A protein and the small-molecule ligand that binds it are described below.
Small molecule (SMILES): CC(=O)N[C@H]1[C@H](O[C@H]2[C@H](O)[C@@H](NC(C)=O)CO[C@@H]2CO)O[C@H](CO)[C@@H](O[C@@H]2O[C@H](CO[C@H]3O[C@H](CO)[C@@H](O)[C@H](O)[C@@H]3O)[C@@H](O)[C@H](O[C@H]3O[C@H](CO)[C@@H](O)[C@H](O)[C@@H]3O)[C@@H]2O)[C@@H]1O

Sequence of chain 1.A:
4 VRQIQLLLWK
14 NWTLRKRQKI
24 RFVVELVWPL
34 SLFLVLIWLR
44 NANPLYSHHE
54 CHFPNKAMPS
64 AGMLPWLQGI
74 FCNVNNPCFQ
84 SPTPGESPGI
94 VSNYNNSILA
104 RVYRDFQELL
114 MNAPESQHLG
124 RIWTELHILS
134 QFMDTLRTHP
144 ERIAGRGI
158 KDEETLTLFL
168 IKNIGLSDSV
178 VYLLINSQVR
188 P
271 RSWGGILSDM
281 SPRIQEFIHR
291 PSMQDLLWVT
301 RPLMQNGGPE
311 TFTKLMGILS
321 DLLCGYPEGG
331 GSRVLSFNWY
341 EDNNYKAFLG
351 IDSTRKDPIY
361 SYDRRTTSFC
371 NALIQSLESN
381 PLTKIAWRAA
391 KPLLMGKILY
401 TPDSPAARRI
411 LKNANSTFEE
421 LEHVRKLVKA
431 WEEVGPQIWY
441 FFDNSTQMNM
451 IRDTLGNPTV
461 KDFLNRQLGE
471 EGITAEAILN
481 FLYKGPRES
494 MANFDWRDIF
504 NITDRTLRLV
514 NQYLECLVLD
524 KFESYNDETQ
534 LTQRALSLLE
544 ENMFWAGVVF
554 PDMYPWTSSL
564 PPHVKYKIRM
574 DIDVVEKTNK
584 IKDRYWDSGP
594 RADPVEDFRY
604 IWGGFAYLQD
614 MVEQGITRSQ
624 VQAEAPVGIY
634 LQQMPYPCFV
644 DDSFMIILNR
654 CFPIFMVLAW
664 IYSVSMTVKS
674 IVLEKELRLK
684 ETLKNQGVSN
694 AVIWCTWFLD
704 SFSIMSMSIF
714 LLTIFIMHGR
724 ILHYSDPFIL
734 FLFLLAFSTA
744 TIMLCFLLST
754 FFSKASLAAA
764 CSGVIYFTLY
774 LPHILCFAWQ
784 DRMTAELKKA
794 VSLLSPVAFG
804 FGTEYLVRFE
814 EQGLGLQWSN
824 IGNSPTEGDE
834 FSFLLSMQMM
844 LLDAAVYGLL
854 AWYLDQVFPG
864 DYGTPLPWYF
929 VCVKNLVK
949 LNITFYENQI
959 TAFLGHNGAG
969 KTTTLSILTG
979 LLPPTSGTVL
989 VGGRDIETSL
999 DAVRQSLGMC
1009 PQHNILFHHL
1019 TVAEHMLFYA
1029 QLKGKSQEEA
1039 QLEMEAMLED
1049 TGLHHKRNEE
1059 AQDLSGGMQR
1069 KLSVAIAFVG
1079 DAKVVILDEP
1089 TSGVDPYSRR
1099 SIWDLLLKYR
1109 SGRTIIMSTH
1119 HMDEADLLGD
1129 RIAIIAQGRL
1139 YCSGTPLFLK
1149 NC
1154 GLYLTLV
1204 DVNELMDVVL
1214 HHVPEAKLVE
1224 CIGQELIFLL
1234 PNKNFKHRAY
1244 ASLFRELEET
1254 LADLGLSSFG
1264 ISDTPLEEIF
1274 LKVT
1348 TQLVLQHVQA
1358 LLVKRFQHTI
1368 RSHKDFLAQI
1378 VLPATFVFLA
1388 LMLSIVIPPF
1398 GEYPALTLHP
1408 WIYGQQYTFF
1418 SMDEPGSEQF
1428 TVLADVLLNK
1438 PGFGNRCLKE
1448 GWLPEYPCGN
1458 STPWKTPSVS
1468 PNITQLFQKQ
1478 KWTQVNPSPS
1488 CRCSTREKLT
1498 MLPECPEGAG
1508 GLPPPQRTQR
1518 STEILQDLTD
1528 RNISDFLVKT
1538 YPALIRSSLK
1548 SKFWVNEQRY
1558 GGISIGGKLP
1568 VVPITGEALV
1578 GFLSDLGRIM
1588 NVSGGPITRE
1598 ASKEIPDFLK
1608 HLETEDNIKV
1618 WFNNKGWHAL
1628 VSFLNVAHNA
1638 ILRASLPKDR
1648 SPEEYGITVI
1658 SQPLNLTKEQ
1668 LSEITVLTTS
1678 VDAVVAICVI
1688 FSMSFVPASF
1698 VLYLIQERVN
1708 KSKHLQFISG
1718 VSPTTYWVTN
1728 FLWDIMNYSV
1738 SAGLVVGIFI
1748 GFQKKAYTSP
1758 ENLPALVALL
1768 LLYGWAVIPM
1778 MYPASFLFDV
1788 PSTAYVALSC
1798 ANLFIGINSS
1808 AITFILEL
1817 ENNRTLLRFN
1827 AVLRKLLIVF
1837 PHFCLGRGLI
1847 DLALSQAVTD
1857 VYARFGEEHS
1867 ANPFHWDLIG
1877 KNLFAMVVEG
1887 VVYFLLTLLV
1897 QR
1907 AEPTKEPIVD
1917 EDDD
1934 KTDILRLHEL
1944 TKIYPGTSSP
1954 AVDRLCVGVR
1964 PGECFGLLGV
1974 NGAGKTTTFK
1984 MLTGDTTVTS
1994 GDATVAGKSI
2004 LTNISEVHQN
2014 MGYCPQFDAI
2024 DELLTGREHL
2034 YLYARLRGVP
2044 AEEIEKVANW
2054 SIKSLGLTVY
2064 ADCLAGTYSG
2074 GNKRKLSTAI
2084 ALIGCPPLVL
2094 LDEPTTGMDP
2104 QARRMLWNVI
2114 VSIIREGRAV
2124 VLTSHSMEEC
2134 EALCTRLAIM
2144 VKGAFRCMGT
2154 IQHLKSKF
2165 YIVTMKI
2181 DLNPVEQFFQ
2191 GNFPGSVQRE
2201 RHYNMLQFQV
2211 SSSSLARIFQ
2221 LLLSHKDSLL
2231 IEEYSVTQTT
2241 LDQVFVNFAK

Binding-site contacts:
Ligand atom O5 contacts residue ASN1529 of chain 1.A at 2.4 Å (h-bond).
Ligand atom C2 contacts residue PRO85 of chain 1.A at 3.9 Å (hydrophobic).
Ligand atom O6 contacts residue PRO85 of chain 1.A at 3.6 Å.
Ligand atom N2 contacts residue VAL1482 of chain 1.A at 3.8 Å.
Ligand atom C3 contacts residue ASN1529 of chain 1.A at 3.8 Å.
Ligand atom C6 contacts residue SER84 of chain 1.A at 3.2 Å.
Ligand atom C8 contacts residue PRO85 of chain 1.A at 3.7 Å (hydrophobic).
Ligand atom O6 contacts residue SER84 of chain 1.A at 4.2 Å.
Ligand atom C5 contacts residue ASP1532 of chain 1.A at 4.4 Å.
Ligand atom C8 contacts residue PRO91 of chain 1.A at 3.9 Å (hydrophobic).
Ligand atom N2 contacts residue GLN1481 of chain 1.A at 4.4 Å.
Ligand atom C8 contacts residue SER90 of chain 1.A at 4.4 Å.
Ligand atom O7 contacts residue GLN1481 of chain 1.A at 3.2 Å (h-bond).
Ligand atom C7 contacts residue ASN1529 of chain 1.A at 3.9 Å.
Ligand atom C5 contacts residue SER84 of chain 1.A at 3.4 Å.
Ligand atom C4 contacts residue ASN1529 of chain 1.A at 4.2 Å.
Ligand atom C4 contacts residue PRO85 of chain 1.A at 4.2 Å (hydrophobic).
Ligand atom O5 contacts residue PRO85 of chain 1.A at 4.0 Å.
Ligand atom C6 contacts residue ASN1483 of chain 1.A at 4.3 Å.
Ligand atom C6 contacts residue PRO85 of chain 1.A at 4.5 Å (hydrophobic).
Ligand atom O5 contacts residue PRO1484 of chain 1.A at 3.8 Å.
Ligand atom C1 contacts residue ASP1532 of chain 1.A at 3.9 Å.
Ligand atom C7 contacts residue GLN1481 of chain 1.A at 4.1 Å.
Ligand atom C5 contacts residue PRO85 of chain 1.A at 4.1 Å (hydrophobic).
Ligand atom O7 contacts residue ASN1529 of chain 1.A at 4.4 Å.
Ligand atom C1 contacts residue PRO85 of chain 1.A at 4.0 Å (hydrophobic).
Ligand atom O7 contacts residue ASN1483 of chain 1.A at 4.4 Å.
Ligand atom C3 contacts residue VAL1482 of chain 1.A at 4.1 Å (hydrophobic).
Ligand atom C2 contacts residue ASN1529 of chain 1.A at 2.5 Å.
Ligand atom C5 contacts residue ASN1529 of chain 1.A at 3.6 Å.
Ligand atom O6 contacts residue ASP1532 of chain 1.A at 4.5 Å.
Ligand atom C2 contacts residue VAL1482 of chain 1.A at 4.3 Å (hydrophobic).
Ligand atom O5 contacts residue ASN1483 of chain 1.A at 4.4 Å.
Ligand atom C2 contacts residue GLN1481 of chain 1.A at 3.8 Å.
Ligand atom C1 contacts residue PRO1484 of chain 1.A at 4.3 Å (hydrophobic).
Ligand atom O4 contacts residue PRO85 of chain 1.A at 3.2 Å.
Ligand atom O5 contacts residue SER84 of chain 1.A at 3.8 Å.
Ligand atom N2 contacts residue ASN1529 of chain 1.A at 2.9 Å (h-bond).
Ligand atom O5 contacts residue ASP1532 of chain 1.A at 3.4 Å.
Ligand atom C1 contacts residue ASN1529 of chain 1.A at 1.4 Å.